Binding-site contacts:
Ligand atom C1R contacts residue TYR240 of chain 1.B at 3.4 Å (hydrophobic).
Ligand atom C3 contacts residue ASP291 of chain 1.B at 3.9 Å.
Ligand atom O4R contacts residue ASP291 of chain 1.B at 4.0 Å.
Ligand atom C2 contacts residue ASP291 of chain 1.B at 3.8 Å.
Ligand atom C6 contacts residue ASP291 of chain 1.B at 4.0 Å.
Ligand atom C7 contacts residue ASN243 of chain 1.B at 4.2 Å.
Ligand atom C1R contacts residue SER244 of chain 1.B at 3.7 Å.
Ligand atom O3R contacts residue ARG177 of chain 1.B at 3.3 Å (salt-bridge).
Ligand atom C3 contacts residue ARG293 of chain 1.B at 4.0 Å.
Ligand atom O2R contacts residue SER244 of chain 1.B at 2.8 Å (h-bond).
Ligand atom C2R contacts residue SER244 of chain 1.B at 3.8 Å.
Ligand atom O7 contacts residue GLU292 of chain 1.B at 3.7 Å.
Ligand atom N1 contacts residue TYR240 of chain 1.B at 3.8 Å.
Ligand atom O1P contacts residue HIS178 of chain 1.B at 3.5 Å (h-bond).
Ligand atom O3R contacts residue ASN248 of chain 1.B at 4.0 Å.
Ligand atom O2P contacts residue HIS178 of chain 1.B at 3.1 Å (h-bond).
Ligand atom C7 contacts residue LEU258 of chain 1.B at 4.1 Å (hydrophobic).
Ligand atom O2R contacts residue ASN248 of chain 1.B at 2.9 Å (h-bond).
Ligand atom N7 contacts residue SER244 of chain 1.B at 3.9 Å.
Ligand atom C4 contacts residue ASP291 of chain 1.B at 4.1 Å.
Ligand atom N7 contacts residue ASN243 of chain 1.B at 3.3 Å.
Ligand atom C5 contacts residue ASP291 of chain 1.B at 4.1 Å.
Ligand atom N1 contacts residue ASP291 of chain 1.B at 3.8 Å.
Ligand atom C4 contacts residue GLU292 of chain 1.B at 4.0 Å.
Ligand atom O1P contacts residue ARG293 of chain 1.B at 2.8 Å (salt-bridge).
Ligand atom P contacts residue HIS178 of chain 1.B at 3.8 Å.
Ligand atom C6 contacts residue ARG293 of chain 1.B at 4.1 Å.
Ligand atom O2P contacts residue TYR69 of chain 1.B at 3.1 Å (h-bond).
Ligand atom C5 contacts residue ARG293 of chain 1.B at 3.3 Å.
Ligand atom P contacts residue LYS65 of chain 1.B at 3.9 Å.
Ligand atom C2 contacts residue TYR240 of chain 1.B at 3.7 Å (hydrophobic).
Ligand atom C2R contacts residue ASN248 of chain 1.B at 3.9 Å.
Ligand atom O3P contacts residue LYS65 of chain 1.B at 3.3 Å (salt-bridge).
Ligand atom N7 contacts residue TYR240 of chain 1.B at 3.9 Å.
Ligand atom O4R contacts residue TYR240 of chain 1.B at 3.0 Å (h-bond).
Ligand atom C4 contacts residue ARG293 of chain 1.B at 3.1 Å.
Ligand atom O2P contacts residue LYS65 of chain 1.B at 3.3 Å (salt-bridge).
Ligand atom C7 contacts residue GLU292 of chain 1.B at 4.0 Å.
Ligand atom O7 contacts residue LEU258 of chain 1.B at 3.6 Å.
Ligand atom C3 contacts residue GLU292 of chain 1.B at 4.1 Å.

Sequence of chain 1.B:
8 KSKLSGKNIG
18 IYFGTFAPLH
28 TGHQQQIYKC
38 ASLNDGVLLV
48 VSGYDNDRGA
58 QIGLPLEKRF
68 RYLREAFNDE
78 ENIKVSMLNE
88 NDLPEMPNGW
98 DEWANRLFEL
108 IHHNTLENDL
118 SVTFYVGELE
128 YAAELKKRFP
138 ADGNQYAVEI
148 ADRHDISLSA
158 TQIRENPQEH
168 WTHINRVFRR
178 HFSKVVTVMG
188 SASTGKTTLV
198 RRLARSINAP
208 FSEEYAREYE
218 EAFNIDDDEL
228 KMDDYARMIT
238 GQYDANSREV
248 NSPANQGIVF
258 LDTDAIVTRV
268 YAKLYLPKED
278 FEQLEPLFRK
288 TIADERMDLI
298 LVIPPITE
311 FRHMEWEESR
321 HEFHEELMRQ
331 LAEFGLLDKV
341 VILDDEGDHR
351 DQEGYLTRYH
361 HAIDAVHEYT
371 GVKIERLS

A small-molecule ligand and the protein it binds are described below.
Small molecule (SMILES): NC(=O)c1ccc[n+]([C@@H]2O[C@H](COP(=O)(O)O)[C@@H](O)[C@H]2O)c1